A small-molecule ligand and the protein it binds are described below.
Small molecule (SMILES): CC(=O)NCCNc1cccc2c(S(=O)(=O)O)cccc12

Sequence of chain 1.A:
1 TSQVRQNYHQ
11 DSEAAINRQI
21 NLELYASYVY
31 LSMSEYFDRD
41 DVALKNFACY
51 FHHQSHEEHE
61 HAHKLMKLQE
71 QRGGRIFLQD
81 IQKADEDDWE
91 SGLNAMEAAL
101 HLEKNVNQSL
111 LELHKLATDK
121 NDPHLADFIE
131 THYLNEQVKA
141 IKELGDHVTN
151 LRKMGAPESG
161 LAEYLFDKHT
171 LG

Binding-site contacts:
Ligand atom O2' contacts residue HIS52 of chain 1.A at 2.7 Å (h-bond).
Ligand atom C7 contacts residue HIS53 of chain 1.A at 4.2 Å.
Ligand atom C5' contacts residue HIS53 of chain 1.A at 4.2 Å.
Ligand atom C2 contacts residue HIS53 of chain 1.A at 4.4 Å.
Ligand atom C1' contacts residue CYS49 of chain 1.A at 1.8 Å (hydrophobic).
Ligand atom C7 contacts residue HIS52 of chain 1.A at 3.6 Å.
Ligand atom C4 contacts residue HIS53 of chain 1.A at 3.5 Å.
Ligand atom C2' contacts residue CYS49 of chain 1.A at 2.8 Å (hydrophobic).
Ligand atom O2' contacts residue CYS49 of chain 1.A at 3.9 Å.
Ligand atom C4' contacts residue CYS49 of chain 1.A at 4.5 Å (hydrophobic).
Ligand atom C7 contacts residue HIS56 of chain 1.A at 3.8 Å.
Ligand atom C2' contacts residue HIS52 of chain 1.A at 3.9 Å.
Ligand atom N6' contacts residue HIS53 of chain 1.A at 3.8 Å.
Ligand atom N3' contacts residue CYS49 of chain 1.A at 3.1 Å (h-bond).
Ligand atom C6 contacts residue HIS52 of chain 1.A at 3.6 Å.
Ligand atom O3S contacts residue HIS56 of chain 1.A at 3.4 Å.
Ligand atom C5 contacts residue HIS53 of chain 1.A at 3.7 Å.
Ligand atom C5' contacts residue CYS49 of chain 1.A at 3.8 Å (hydrophobic).
Ligand atom C1 contacts residue HIS53 of chain 1.A at 4.4 Å.
Ligand atom C9 contacts residue HIS53 of chain 1.A at 4.0 Å.
Ligand atom O2S contacts residue HIS56 of chain 1.A at 4.4 Å.
Ligand atom C10 contacts residue HIS53 of chain 1.A at 3.4 Å.
Ligand atom C8 contacts residue HIS56 of chain 1.A at 3.9 Å.
Ligand atom C6 contacts residue HIS53 of chain 1.A at 3.8 Å.
Ligand atom C3 contacts residue HIS53 of chain 1.A at 4.0 Å.